This protein binds this small molecule.
Small molecule (SMILES): CC(=O)N[C@@H]1[C@@H](O)[C@H](O)[C@@H](CO)O[C@H]1O

Binding-site contacts:
Ligand atom C6 contacts residue ARG296 of chain 1.F at 3.5 Å.
Ligand atom C4 contacts residue ASN49 of chain 1.F at 4.1 Å.
Ligand atom C5 contacts residue ASN49 of chain 1.F at 3.6 Å.
Ligand atom C2 contacts residue ASN49 of chain 1.F at 2.4 Å.
Ligand atom O6 contacts residue ASN49 of chain 1.F at 4.5 Å.
Ligand atom C1 contacts residue THR315 of chain 1.F at 4.5 Å.
Ligand atom O5 contacts residue THR315 of chain 1.F at 3.9 Å.
Ligand atom O7 contacts residue ASN49 of chain 1.F at 3.4 Å (h-bond).
Ligand atom O5 contacts residue ASN49 of chain 1.F at 2.2 Å (h-bond).
Ligand atom O6 contacts residue ARG296 of chain 1.F at 3.8 Å.
Ligand atom C5 contacts residue THR315 of chain 1.F at 3.9 Å.
Ligand atom N2 contacts residue ASN49 of chain 1.F at 3.0 Å (h-bond).
Ligand atom C3 contacts residue ASN49 of chain 1.F at 3.7 Å.
Ligand atom C7 contacts residue ASN49 of chain 1.F at 3.4 Å.
Ligand atom O6 contacts residue THR315 of chain 1.F at 4.5 Å.
Ligand atom C6 contacts residue THR315 of chain 1.F at 3.9 Å.
Ligand atom C1 contacts residue ASN49 of chain 1.F at 1.4 Å.

Sequence of chain 1.F:
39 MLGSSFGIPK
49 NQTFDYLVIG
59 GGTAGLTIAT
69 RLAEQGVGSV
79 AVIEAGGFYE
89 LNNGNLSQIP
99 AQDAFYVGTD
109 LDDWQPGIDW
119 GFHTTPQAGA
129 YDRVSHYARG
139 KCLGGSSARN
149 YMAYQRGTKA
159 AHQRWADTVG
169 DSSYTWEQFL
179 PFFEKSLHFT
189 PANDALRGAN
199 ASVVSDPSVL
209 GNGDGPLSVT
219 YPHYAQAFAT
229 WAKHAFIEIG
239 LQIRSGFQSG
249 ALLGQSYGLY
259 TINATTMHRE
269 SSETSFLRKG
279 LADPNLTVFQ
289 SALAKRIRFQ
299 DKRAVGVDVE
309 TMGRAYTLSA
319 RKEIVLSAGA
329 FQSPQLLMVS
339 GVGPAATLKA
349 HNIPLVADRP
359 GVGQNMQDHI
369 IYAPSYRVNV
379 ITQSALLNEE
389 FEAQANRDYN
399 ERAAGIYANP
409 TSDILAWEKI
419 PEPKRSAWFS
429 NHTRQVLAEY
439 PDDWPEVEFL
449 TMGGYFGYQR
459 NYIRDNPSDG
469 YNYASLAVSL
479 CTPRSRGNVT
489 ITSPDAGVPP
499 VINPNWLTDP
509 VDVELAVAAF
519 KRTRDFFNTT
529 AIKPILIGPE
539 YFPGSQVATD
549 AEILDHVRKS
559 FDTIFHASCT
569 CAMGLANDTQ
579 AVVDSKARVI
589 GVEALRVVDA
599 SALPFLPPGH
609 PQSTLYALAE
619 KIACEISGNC